Binding-site contacts:
Ligand atom C20 contacts residue MET65 of chain 1.A at 3.4 Å (hydrophobic).
Ligand atom C7 contacts residue LEU7 of chain 1.A at 4.0 Å (hydrophobic).
Ligand atom C11 contacts residue VAL56 of chain 1.A at 3.9 Å (hydrophobic).
Ligand atom C23 contacts residue LEU45 of chain 1.A at 3.9 Å (hydrophobic).
Ligand atom C17 contacts residue VAL56 of chain 1.A at 3.7 Å (hydrophobic).
Ligand atom O2 contacts residue MET65 of chain 1.A at 3.3 Å.
Ligand atom C19 contacts residue MET65 of chain 1.A at 3.4 Å (hydrophobic).
Ligand atom C7 contacts residue VAL56 of chain 1.A at 3.8 Å (hydrophobic).
Ligand atom C1 contacts residue ASN66 of chain 1.A at 3.8 Å.
Ligand atom C24 contacts residue GLN123 of chain 1.A at 3.5 Å.
Ligand atom C1 contacts residue MET65 of chain 1.A at 3.2 Å (hydrophobic).
Ligand atom N5 contacts residue VAL56 of chain 1.A at 3.4 Å.
Ligand atom C1 contacts residue ILE10 of chain 1.A at 3.7 Å (hydrophobic).
Ligand atom C21 contacts residue LEU7 of chain 1.A at 3.5 Å (hydrophobic).
Ligand atom C4 contacts residue LEU7 of chain 1.A at 3.7 Å (hydrophobic).
Ligand atom C17 contacts residue LEU61 of chain 1.A at 3.5 Å (hydrophobic).
Ligand atom C18 contacts residue MET65 of chain 1.A at 3.5 Å (hydrophobic).
Ligand atom C24 contacts residue SER55 of chain 1.A at 3.2 Å.
Ligand atom C1 contacts residue THR62 of chain 1.A at 3.5 Å.
Ligand atom C6 contacts residue THR62 of chain 1.A at 3.3 Å.
Ligand atom C19 contacts residue LEU7 of chain 1.A at 3.9 Å (hydrophobic).
Ligand atom C4 contacts residue THR62 of chain 1.A at 3.5 Å.
Ligand atom N5 contacts residue THR62 of chain 1.A at 3.1 Å.
Ligand atom C6 contacts residue VAL56 of chain 1.A at 3.2 Å (hydrophobic).
Ligand atom C3 contacts residue LEU7 of chain 1.A at 4.0 Å (hydrophobic).
Ligand atom N8 contacts residue LEU7 of chain 1.A at 3.2 Å.
Ligand atom C12 contacts residue THR62 of chain 1.A at 3.1 Å.
Ligand atom C21 contacts residue ILE10 of chain 1.A at 3.9 Å (hydrophobic).
Ligand atom C18 contacts residue LEU61 of chain 1.A at 3.8 Å (hydrophobic).
Ligand atom O2 contacts residue THR62 of chain 1.A at 3.3 Å.
Ligand atom C22 contacts residue LEU45 of chain 1.A at 4.0 Å (hydrophobic).
Ligand atom C23 contacts residue LEU119 of chain 1.A at 3.8 Å (hydrophobic).
Ligand atom C20 contacts residue LEU7 of chain 1.A at 3.2 Å (hydrophobic).
Ligand atom C12 contacts residue VAL56 of chain 1.A at 3.3 Å (hydrophobic).
Ligand atom C16 contacts residue MET65 of chain 1.A at 3.5 Å (hydrophobic).
Ligand atom C21 contacts residue MET65 of chain 1.A at 3.4 Å (hydrophobic).
Ligand atom C17 contacts residue MET65 of chain 1.A at 3.5 Å (hydrophobic).
Ligand atom C3 contacts residue THR62 of chain 1.A at 4.0 Å.
Ligand atom C16 contacts residue LEU7 of chain 1.A at 3.6 Å (hydrophobic).
Ligand atom N8 contacts residue ASN6 of chain 1.A at 3.6 Å (h-bond).

A small-molecule ligand and the protein it binds are described below.
Small molecule (SMILES): CO[C@@H](c1ccc(C(C)C)cc1)c1nc2ccc(C(=O)O)cc2[nH]1

Sequence of chain 1.A:
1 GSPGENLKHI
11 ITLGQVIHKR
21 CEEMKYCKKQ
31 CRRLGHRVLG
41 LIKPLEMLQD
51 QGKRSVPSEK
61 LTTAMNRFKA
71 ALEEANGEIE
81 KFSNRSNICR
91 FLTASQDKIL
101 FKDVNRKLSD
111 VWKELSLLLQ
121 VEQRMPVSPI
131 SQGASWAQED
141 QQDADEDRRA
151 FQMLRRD